Sequence of chain 1.C:
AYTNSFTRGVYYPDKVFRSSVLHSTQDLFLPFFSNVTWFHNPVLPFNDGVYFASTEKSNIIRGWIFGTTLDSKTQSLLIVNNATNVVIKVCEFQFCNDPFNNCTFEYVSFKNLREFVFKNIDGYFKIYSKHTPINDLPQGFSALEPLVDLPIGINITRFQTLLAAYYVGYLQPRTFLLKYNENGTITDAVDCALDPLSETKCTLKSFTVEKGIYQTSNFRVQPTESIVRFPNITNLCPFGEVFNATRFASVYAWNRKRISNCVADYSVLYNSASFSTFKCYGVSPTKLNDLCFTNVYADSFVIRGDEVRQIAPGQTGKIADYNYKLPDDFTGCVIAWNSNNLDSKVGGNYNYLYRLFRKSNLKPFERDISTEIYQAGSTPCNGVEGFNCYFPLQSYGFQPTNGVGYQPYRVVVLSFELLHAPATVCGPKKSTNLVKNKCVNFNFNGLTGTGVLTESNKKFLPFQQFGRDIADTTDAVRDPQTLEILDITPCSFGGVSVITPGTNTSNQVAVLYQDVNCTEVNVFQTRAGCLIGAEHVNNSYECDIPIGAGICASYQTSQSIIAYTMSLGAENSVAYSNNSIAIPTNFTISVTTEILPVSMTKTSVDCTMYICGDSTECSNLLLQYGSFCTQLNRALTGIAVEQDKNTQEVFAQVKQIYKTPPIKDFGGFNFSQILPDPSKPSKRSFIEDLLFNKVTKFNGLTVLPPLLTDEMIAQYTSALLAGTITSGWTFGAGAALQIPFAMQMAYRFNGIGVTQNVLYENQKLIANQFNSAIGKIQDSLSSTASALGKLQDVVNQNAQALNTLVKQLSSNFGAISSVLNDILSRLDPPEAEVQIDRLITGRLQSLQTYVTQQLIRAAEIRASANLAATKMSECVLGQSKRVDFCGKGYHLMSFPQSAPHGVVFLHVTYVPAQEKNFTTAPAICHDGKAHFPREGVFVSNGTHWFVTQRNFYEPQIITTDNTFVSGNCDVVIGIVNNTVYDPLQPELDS

Binding-site contacts:
Ligand atom C1 contacts residue ASN61 of chain 1.C at 1.6 Å.
Ligand atom C5 contacts residue ASN61 of chain 1.C at 3.7 Å.
Ligand atom O6 contacts residue ASN61 of chain 1.C at 3.5 Å (h-bond).
Ligand atom O7 contacts residue ASN61 of chain 1.C at 4.2 Å.
Ligand atom C7 contacts residue ASN61 of chain 1.C at 3.8 Å.
Ligand atom N2 contacts residue TYR28 of chain 1.C at 4.0 Å.
Ligand atom C4 contacts residue ASN61 of chain 1.C at 4.2 Å.
Ligand atom C6 contacts residue ASN61 of chain 1.C at 4.2 Å.
Ligand atom C3 contacts residue ASN61 of chain 1.C at 3.9 Å.
Ligand atom C2 contacts residue TYR28 of chain 1.C at 4.2 Å (hydrophobic).
Ligand atom C2 contacts residue ASN61 of chain 1.C at 2.5 Å.
Ligand atom N2 contacts residue ASN61 of chain 1.C at 3.0 Å (h-bond).
Ligand atom O5 contacts residue ASN61 of chain 1.C at 2.4 Å (h-bond).

A small-molecule ligand and the protein it binds are described below.
Small molecule (SMILES): CC(=O)N[C@@H]1[C@@H](O)[C@H](O)[C@@H](CO)O[C@H]1O